This small molecule binds to this protein.
Small molecule (SMILES): O=C(CCCC[C@@H]1SC[C@@H]2NC(=O)N[C@@H]21)NNc1c(-c2ccc(S(=O)(=O)N3CCOCC3)cc2)cccc1-c1ccc(S(=O)(=O)N2CCOCC2)cc1

Sequence of chain 2.B:
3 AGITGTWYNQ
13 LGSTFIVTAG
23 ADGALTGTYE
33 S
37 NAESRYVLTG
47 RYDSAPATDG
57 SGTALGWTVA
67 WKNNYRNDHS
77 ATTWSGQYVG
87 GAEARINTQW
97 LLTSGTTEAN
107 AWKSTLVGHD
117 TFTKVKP

Binding-site contacts:
Ligand atom N5 contacts residue TRP80 of chain 2.B at 4.1 Å.
Ligand atom C2 contacts residue LEU98 of chain 2.B at 4.1 Å (hydrophobic).
Ligand atom N5 contacts residue LEU13 of chain 2.B at 3.8 Å.
Ligand atom S contacts residue LEU98 of chain 2.B at 4.1 Å.
Ligand atom N4 contacts residue SER15 of chain 2.B at 4.1 Å.
Ligand atom N5 contacts residue ASP116 of chain 2.B at 2.8 Å (salt-bridge).
Ligand atom S contacts residue TRP67 of chain 2.B at 3.6 Å.
Ligand atom O7 contacts residue SER15 of chain 2.B at 2.7 Å (h-bond).
Ligand atom C contacts residue ASP116 of chain 2.B at 3.8 Å.
Ligand atom C1 contacts residue TRP80 of chain 2.B at 4.0 Å (hydrophobic).
Ligand atom C35 contacts residue TYR31 of chain 2.B at 3.5 Å (hydrophobic).
Ligand atom C1 contacts residue THR78 of chain 2.B at 4.0 Å.
Ligand atom S contacts residue THR78 of chain 2.B at 3.3 Å (h-bond).
Ligand atom C1 contacts residue TRP96 of chain 2.B at 3.4 Å (hydrophobic).
Ligand atom C6 contacts residue ASP74 of chain 2.B at 3.9 Å.
Ligand atom N5 contacts residue TRP96 of chain 2.B at 4.2 Å.
Ligand atom C7 contacts residue ASP74 of chain 2.B at 4.0 Å.
Ligand atom C35 contacts residue LEU13 of chain 2.B at 3.7 Å (hydrophobic).
Ligand atom O contacts residue ASP74 of chain 2.B at 3.4 Å.
Ligand atom C2 contacts residue TRP108 of chain 1.A at 3.6 Å (hydrophobic).
Ligand atom C4 contacts residue TRP67 of chain 2.B at 3.7 Å (hydrophobic).
Ligand atom C35 contacts residue ASN11 of chain 2.B at 3.7 Å.
Ligand atom N5 contacts residue TYR31 of chain 2.B at 3.9 Å.
Ligand atom C35 contacts residue SER15 of chain 2.B at 3.7 Å.
Ligand atom C35 contacts residue ASP116 of chain 2.B at 3.7 Å.
Ligand atom O7 contacts residue LEU13 of chain 2.B at 4.2 Å.
Ligand atom N4 contacts residue LEU13 of chain 2.B at 3.9 Å.
Ligand atom C6 contacts residue TRP67 of chain 2.B at 4.0 Å (hydrophobic).
Ligand atom S contacts residue TRP80 of chain 2.B at 3.8 Å.
Ligand atom O7 contacts residue ASN11 of chain 2.B at 2.9 Å (h-bond).
Ligand atom O7 contacts residue ASP116 of chain 2.B at 3.8 Å.
Ligand atom C5 contacts residue TRP67 of chain 2.B at 4.0 Å (hydrophobic).
Ligand atom O7 contacts residue TYR31 of chain 2.B at 2.6 Å (h-bond).
Ligand atom C contacts residue LEU13 of chain 2.B at 4.0 Å (hydrophobic).
Ligand atom C3 contacts residue TRP67 of chain 2.B at 3.9 Å (hydrophobic).
Ligand atom N5 contacts residue ASN11 of chain 2.B at 3.9 Å.
Ligand atom C34 contacts residue TRP108 of chain 1.A at 3.9 Å (hydrophobic).
Ligand atom C4 contacts residue LEU98 of chain 2.B at 3.7 Å (hydrophobic).
Ligand atom C34 contacts residue LEU13 of chain 2.B at 4.0 Å (hydrophobic).
Ligand atom C contacts residue TRP96 of chain 2.B at 3.8 Å (hydrophobic).

Sequence of chain 1.A:
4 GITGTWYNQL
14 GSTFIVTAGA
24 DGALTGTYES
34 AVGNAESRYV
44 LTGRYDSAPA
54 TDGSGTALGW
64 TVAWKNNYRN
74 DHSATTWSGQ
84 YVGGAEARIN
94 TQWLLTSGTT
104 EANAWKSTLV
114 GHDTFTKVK